Binding-site contacts:
Ligand atom O3 contacts residue ASN464 of chain 1.A at 3.6 Å.
Ligand atom O5 contacts residue ASN464 of chain 1.A at 1.9 Å (h-bond).
Ligand atom C8 contacts residue ASP482 of chain 1.A at 3.2 Å.
Ligand atom N2 contacts residue ASN464 of chain 1.A at 2.7 Å (h-bond).
Ligand atom O4 contacts residue ASN464 of chain 1.A at 4.4 Å.
Ligand atom O7 contacts residue ASP482 of chain 1.A at 3.4 Å (salt-bridge).
Ligand atom C7 contacts residue ASP482 of chain 1.A at 3.3 Å.
Ligand atom C5 contacts residue ASN464 of chain 1.A at 3.0 Å.
Ligand atom O7 contacts residue ASN464 of chain 1.A at 4.3 Å.
Ligand atom C1 contacts residue ASN464 of chain 1.A at 1.6 Å.
Ligand atom C2 contacts residue ASN464 of chain 1.A at 1.6 Å.
Ligand atom C4 contacts residue ASN464 of chain 1.A at 3.0 Å.
Ligand atom C7 contacts residue ASN464 of chain 1.A at 3.9 Å.
Ligand atom O6 contacts residue ASN464 of chain 1.A at 3.8 Å.
Ligand atom C6 contacts residue ASN464 of chain 1.A at 3.9 Å.
Ligand atom N2 contacts residue ASP482 of chain 1.A at 4.1 Å.
Ligand atom C3 contacts residue ASN464 of chain 1.A at 2.8 Å.

Sequence of chain 1.A:
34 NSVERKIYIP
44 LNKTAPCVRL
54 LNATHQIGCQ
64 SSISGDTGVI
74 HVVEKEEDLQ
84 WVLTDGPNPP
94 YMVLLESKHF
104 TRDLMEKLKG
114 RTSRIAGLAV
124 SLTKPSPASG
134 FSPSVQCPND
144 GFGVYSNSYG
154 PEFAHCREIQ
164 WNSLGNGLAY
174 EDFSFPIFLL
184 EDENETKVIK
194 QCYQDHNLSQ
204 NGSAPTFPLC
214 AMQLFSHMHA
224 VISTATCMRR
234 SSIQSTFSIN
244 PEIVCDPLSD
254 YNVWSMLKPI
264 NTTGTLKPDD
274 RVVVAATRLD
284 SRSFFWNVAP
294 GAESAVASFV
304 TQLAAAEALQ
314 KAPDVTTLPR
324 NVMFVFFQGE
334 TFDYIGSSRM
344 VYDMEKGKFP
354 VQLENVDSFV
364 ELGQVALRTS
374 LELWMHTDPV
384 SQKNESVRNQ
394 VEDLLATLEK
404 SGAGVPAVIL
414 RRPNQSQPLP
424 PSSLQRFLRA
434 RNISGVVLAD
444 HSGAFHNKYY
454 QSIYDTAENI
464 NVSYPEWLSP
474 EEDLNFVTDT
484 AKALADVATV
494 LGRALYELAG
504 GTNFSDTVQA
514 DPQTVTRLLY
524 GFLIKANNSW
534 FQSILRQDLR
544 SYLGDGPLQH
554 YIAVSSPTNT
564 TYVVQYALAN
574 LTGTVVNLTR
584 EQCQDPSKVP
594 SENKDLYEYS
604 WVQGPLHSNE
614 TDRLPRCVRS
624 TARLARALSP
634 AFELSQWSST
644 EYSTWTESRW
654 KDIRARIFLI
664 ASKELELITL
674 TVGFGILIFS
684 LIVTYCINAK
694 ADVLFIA

A protein and the small-molecule ligand that binds it are described below.
Small molecule (SMILES): CC(=O)N[C@@H]1[C@@H](O)[C@H](O)[C@@H](CO)O[C@H]1O